The protein below binds the small molecule below.
Small molecule (SMILES): CC[C@H](/C=C(/C)[C@@H]1C[C@@H](OC)C[C@H](O)C(C)(C)[C@@]2(O)O[C@@H](C[C@@H](OC)[C@H](O)C(=O)O1)C[C@@H](OC)[C@H]2O)CO

Binding-site contacts:
Ligand atom C4 contacts residue ASP295 of chain 23.B at 3.7 Å.
Ligand atom C3 contacts residue ASP295 of chain 23.B at 3.3 Å.
Ligand atom C6 contacts residue ASP295 of chain 23.B at 3.7 Å.
Ligand atom O2 contacts residue ALA296 of chain 23.B at 3.5 Å (h-bond).
Ligand atom C6 contacts residue ASP118 of chain 25.B at 3.6 Å.
Ligand atom C7 contacts residue ASP295 of chain 23.B at 3.6 Å.
Ligand atom O15 contacts residue ASP295 of chain 23.B at 3.6 Å.
Ligand atom C5 contacts residue LYS297 of chain 23.B at 2.7 Å.
Ligand atom O24 contacts residue PHE294 of chain 23.B at 2.5 Å (h-bond).
Ligand atom C17 contacts residue LYS122 of chain 25.B at 3.6 Å.
Ligand atom O1 contacts residue PHE294 of chain 23.B at 3.5 Å (h-bond).
Ligand atom O7 contacts residue ASP118 of chain 25.B at 3.6 Å.
Ligand atom C23 contacts residue PHE294 of chain 23.B at 3.5 Å (hydrophobic).
Ligand atom C16 contacts residue ARG306 of chain 23.B at 2.6 Å.
Ligand atom O2 contacts residue ARG306 of chain 23.B at 3.0 Å (salt-bridge).
Ligand atom C9 contacts residue ASP295 of chain 23.B at 3.6 Å.
Ligand atom O9 contacts residue ASP295 of chain 23.B at 3.5 Å (salt-bridge).
Ligand atom O1 contacts residue ASP295 of chain 23.B at 2.7 Å (salt-bridge).
Ligand atom C1 contacts residue ASP295 of chain 23.B at 2.5 Å.
Ligand atom C2 contacts residue ARG306 of chain 23.B at 3.5 Å.
Ligand atom C27 contacts residue PHE341 of chain 23.B at 3.5 Å (hydrophobic).
Ligand atom C2 contacts residue ASP295 of chain 23.B at 1.9 Å.
Ligand atom C6 contacts residue LYS297 of chain 23.B at 2.4 Å.
Ligand atom C26 contacts residue TYR310 of chain 23.B at 3.8 Å (hydrophobic).
Ligand atom C24 contacts residue PHE294 of chain 23.B at 3.2 Å (hydrophobic).
Ligand atom O1 contacts residue ALA296 of chain 23.B at 3.0 Å (h-bond).
Ligand atom C24 contacts residue TYR310 of chain 23.B at 3.8 Å (hydrophobic).
Ligand atom O3 contacts residue ARG306 of chain 23.B at 2.1 Å (salt-bridge).
Ligand atom O91 contacts residue ASP295 of chain 23.B at 2.6 Å (salt-bridge).
Ligand atom O2 contacts residue ASP295 of chain 23.B at 1.6 Å (salt-bridge).
Ligand atom C3 contacts residue ARG306 of chain 23.B at 3.0 Å.
Ligand atom O2 contacts residue LYS297 of chain 23.B at 3.5 Å (salt-bridge).
Ligand atom O24 contacts residue TYR310 of chain 23.B at 3.2 Å (h-bond).
Ligand atom C4 contacts residue ARG306 of chain 23.B at 3.2 Å.
Ligand atom C7 contacts residue LYS297 of chain 23.B at 3.3 Å.
Ligand atom O8 contacts residue ASP118 of chain 25.B at 2.9 Å (salt-bridge).
Ligand atom C4 contacts residue LYS297 of chain 23.B at 2.9 Å.
Ligand atom C25 contacts residue ARG306 of chain 23.B at 3.5 Å.
Ligand atom C26 contacts residue PHE294 of chain 23.B at 3.8 Å (hydrophobic).
Ligand atom C5 contacts residue ASP295 of chain 23.B at 3.0 Å.

Sequence of chain 25.B:
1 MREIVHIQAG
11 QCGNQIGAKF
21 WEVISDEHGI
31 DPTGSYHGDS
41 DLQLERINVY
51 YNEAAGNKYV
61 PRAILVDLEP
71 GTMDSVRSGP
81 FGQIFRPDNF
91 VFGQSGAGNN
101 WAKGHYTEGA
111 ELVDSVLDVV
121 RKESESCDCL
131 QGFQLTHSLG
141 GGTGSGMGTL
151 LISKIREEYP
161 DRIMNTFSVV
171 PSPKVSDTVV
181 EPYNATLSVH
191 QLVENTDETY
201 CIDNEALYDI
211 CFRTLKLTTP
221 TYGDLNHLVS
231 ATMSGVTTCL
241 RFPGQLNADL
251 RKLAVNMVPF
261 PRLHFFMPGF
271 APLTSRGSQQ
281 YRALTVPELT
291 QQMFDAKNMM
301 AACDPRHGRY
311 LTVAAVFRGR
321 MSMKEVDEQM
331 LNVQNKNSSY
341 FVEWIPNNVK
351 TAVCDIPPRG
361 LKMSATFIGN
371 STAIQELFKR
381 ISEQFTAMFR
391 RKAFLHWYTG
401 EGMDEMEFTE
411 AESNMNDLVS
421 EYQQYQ

Sequence of chain 23.B:
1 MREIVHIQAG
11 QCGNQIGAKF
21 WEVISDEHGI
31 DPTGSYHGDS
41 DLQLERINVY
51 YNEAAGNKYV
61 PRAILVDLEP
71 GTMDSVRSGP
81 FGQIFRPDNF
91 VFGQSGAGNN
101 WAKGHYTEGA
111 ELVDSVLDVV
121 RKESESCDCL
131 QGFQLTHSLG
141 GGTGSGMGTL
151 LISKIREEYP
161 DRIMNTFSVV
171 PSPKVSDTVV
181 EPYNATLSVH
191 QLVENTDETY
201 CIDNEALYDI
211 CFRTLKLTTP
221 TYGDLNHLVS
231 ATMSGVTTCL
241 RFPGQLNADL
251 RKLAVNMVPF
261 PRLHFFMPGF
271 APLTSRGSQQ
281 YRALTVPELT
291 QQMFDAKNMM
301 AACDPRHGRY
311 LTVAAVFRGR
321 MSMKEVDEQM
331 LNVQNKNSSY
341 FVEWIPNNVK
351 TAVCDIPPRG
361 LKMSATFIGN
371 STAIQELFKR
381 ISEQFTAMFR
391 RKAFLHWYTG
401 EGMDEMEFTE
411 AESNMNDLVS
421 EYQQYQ